Binding-site contacts:
Ligand atom C9 contacts residue LEU15 of chain 1.A at 3.9 Å (hydrophobic).
Ligand atom C12 contacts residue LEU137 of chain 1.A at 3.4 Å (hydrophobic).
Ligand atom C1 contacts residue GLY90 of chain 1.A at 3.6 Å.
Ligand atom N4 contacts residue TYR86 of chain 1.A at 3.6 Å.
Ligand atom N4 contacts residue GLY90 of chain 1.A at 3.5 Å.
Ligand atom C5 contacts residue GLY90 of chain 1.A at 3.4 Å.
Ligand atom C7 contacts residue GLU91 of chain 1.A at 3.9 Å.
Ligand atom O16 contacts residue GLU85 of chain 1.A at 3.4 Å (salt-bridge).
Ligand atom N13 contacts residue LEU137 of chain 1.A at 3.8 Å.
Ligand atom C12 contacts residue VAL23 of chain 1.A at 3.9 Å (hydrophobic).
Ligand atom C6 contacts residue LEU15 of chain 1.A at 3.9 Å (hydrophobic).
Ligand atom C11 contacts residue LEU137 of chain 1.A at 4.0 Å (hydrophobic).
Ligand atom C5 contacts residue CYS87 of chain 1.A at 3.5 Å (hydrophobic).
Ligand atom C2 contacts residue GLY90 of chain 1.A at 3.7 Å.
Ligand atom O16 contacts residue ALA36 of chain 1.A at 4.0 Å.
Ligand atom C5 contacts residue SER88 of chain 1.A at 3.9 Å.
Ligand atom C8 contacts residue GLU91 of chain 1.A at 4.0 Å.
Ligand atom C15 contacts residue LEU137 of chain 1.A at 3.5 Å (hydrophobic).
Ligand atom C15 contacts residue ALA36 of chain 1.A at 3.7 Å (hydrophobic).
Ligand atom C3 contacts residue LEU15 of chain 1.A at 4.0 Å (hydrophobic).
Ligand atom O16 contacts residue LEU137 of chain 1.A at 4.0 Å.
Ligand atom N13 contacts residue GLU85 of chain 1.A at 4.0 Å.
Ligand atom C11 contacts residue VAL23 of chain 1.A at 3.8 Å (hydrophobic).
Ligand atom N14 contacts residue ALA36 of chain 1.A at 3.3 Å.
Ligand atom C18 contacts residue LEU137 of chain 1.A at 3.6 Å (hydrophobic).
Ligand atom C15 contacts residue CYS87 of chain 1.A at 3.8 Å (hydrophobic).
Ligand atom N17 contacts residue LEU137 of chain 1.A at 3.2 Å.
Ligand atom C18 contacts residue LEU15 of chain 1.A at 4.0 Å (hydrophobic).
Ligand atom O16 contacts residue TYR86 of chain 1.A at 3.4 Å.
Ligand atom N4 contacts residue CYS87 of chain 1.A at 3.0 Å (h-bond).
Ligand atom C15 contacts residue GLU85 of chain 1.A at 3.4 Å.
Ligand atom N14 contacts residue GLU85 of chain 1.A at 2.8 Å (salt-bridge).
Ligand atom O16 contacts residue CYS87 of chain 1.A at 2.8 Å (h-bond).
Ligand atom C19 contacts residue LEU15 of chain 1.A at 3.9 Å (hydrophobic).
Ligand atom N14 contacts residue LEU137 of chain 1.A at 3.8 Å.
Ligand atom C8 contacts residue LEU15 of chain 1.A at 3.5 Å (hydrophobic).
Ligand atom C5 contacts residue TYR86 of chain 1.A at 3.4 Å (hydrophobic).
Ligand atom C3 contacts residue GLY90 of chain 1.A at 3.7 Å.
Ligand atom N13 contacts residue ALA36 of chain 1.A at 3.8 Å.
Ligand atom C7 contacts residue LEU15 of chain 1.A at 3.5 Å (hydrophobic).

Sequence of chain 1.A:
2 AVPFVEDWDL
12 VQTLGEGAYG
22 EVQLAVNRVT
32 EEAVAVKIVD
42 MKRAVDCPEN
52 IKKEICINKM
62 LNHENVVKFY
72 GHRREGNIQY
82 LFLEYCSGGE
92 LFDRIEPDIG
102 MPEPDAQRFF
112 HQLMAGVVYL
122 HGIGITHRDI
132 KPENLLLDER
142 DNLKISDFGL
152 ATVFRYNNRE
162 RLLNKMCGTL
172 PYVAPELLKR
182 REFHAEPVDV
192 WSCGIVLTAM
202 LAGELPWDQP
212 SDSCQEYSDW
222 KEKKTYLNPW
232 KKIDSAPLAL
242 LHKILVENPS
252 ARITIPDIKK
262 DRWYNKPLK

The protein below binds the small molecule below.
Small molecule (SMILES): Cc1cc2n[nH]c(=O)n2c2cc(-c3ccc[nH]3)ccc12